The small molecule below binds the protein below.
Small molecule (SMILES): CC[C@H](C)[C@H](NC(=O)[C@H](C)NC(=O)[C@H](CC(C)C)NC(=O)[C@H](CC(=O)O)NC(=O)[C@@H]1CCCN1C(=O)[C@@H]1CCCN1C(=O)[C@@H](N)CCCN=C(N)N)C(=O)N[C@H](C=O)Cc1cnc[nH]1

Binding-site contacts:
Ligand atom CG contacts residue TYR126 of chain 1.A at 3.9 Å (hydrophobic).
Ligand atom CD contacts residue THR158 of chain 1.A at 3.9 Å.
Ligand atom CD1 contacts residue CYS159 of chain 1.A at 3.9 Å (hydrophobic).
Ligand atom ND1 contacts residue GLN117 of chain 1.A at 4.0 Å.
Ligand atom CD1 contacts residue GLU107 of chain 1.A at 4.0 Å.
Ligand atom CD contacts residue TYR126 of chain 1.A at 3.9 Å (hydrophobic).
Ligand atom N contacts residue THR157 of chain 1.A at 3.1 Å (h-bond).
Ligand atom CD contacts residue TYR126 of chain 1.A at 4.1 Å (hydrophobic).
Ligand atom CG contacts residue CYS159 of chain 1.A at 3.7 Å (hydrophobic).
Ligand atom CB contacts residue THR157 of chain 1.A at 3.4 Å.
Ligand atom CD contacts residue TYR314 of chain 1.A at 3.3 Å (hydrophobic).
Ligand atom CB contacts residue HIS123 of chain 1.A at 3.8 Å.
Ligand atom CB contacts residue ASP122 of chain 1.A at 4.0 Å.
Ligand atom CG contacts residue HIS123 of chain 1.A at 3.9 Å.
Ligand atom CA contacts residue TYR314 of chain 1.A at 3.9 Å (hydrophobic).
Ligand atom O contacts residue CYS159 of chain 1.A at 3.4 Å (h-bond).
Ligand atom OD2 contacts residue THR158 of chain 1.A at 4.1 Å.
Ligand atom CB contacts residue TYR126 of chain 1.A at 3.9 Å (hydrophobic).
Ligand atom CG contacts residue THR157 of chain 1.A at 3.5 Å.
Ligand atom NH1 contacts residue THR158 of chain 1.A at 3.3 Å (h-bond).
Ligand atom CA contacts residue THR157 of chain 1.A at 4.1 Å.
Ligand atom OD1 contacts residue THR157 of chain 1.A at 3.7 Å.
Ligand atom CD1 contacts residue ASN156 of chain 1.A at 3.9 Å.
Ligand atom CZ contacts residue THR158 of chain 1.A at 3.5 Å.
Ligand atom NH2 contacts residue THR158 of chain 1.A at 3.9 Å.
Ligand atom C contacts residue THR157 of chain 1.A at 3.8 Å.
Ligand atom CG1 contacts residue THR108 of chain 1.A at 4.0 Å.
Ligand atom CD1 contacts residue THR108 of chain 1.A at 3.7 Å.
Ligand atom CD1 contacts residue THR157 of chain 1.A at 3.6 Å.
Ligand atom CD1 contacts residue PHE127 of chain 1.A at 3.8 Å (hydrophobic).
Ligand atom O contacts residue HIS123 of chain 1.A at 3.1 Å (h-bond).
Ligand atom OD2 contacts residue THR157 of chain 1.A at 4.0 Å.
Ligand atom CD2 contacts residue HIS123 of chain 1.A at 4.0 Å.
Ligand atom CG contacts residue ASP122 of chain 1.A at 3.8 Å.
Ligand atom O contacts residue GLN117 of chain 1.A at 3.0 Å (h-bond).
Ligand atom CE1 contacts residue GLN117 of chain 1.A at 3.9 Å.
Ligand atom CA contacts residue THR157 of chain 1.A at 3.4 Å.
Ligand atom OD1 contacts residue THR158 of chain 1.A at 3.8 Å.
Ligand atom CD2 contacts residue GLN117 of chain 1.A at 3.6 Å.
Ligand atom NE contacts residue THR158 of chain 1.A at 3.7 Å.

Sequence of chain 1.A:
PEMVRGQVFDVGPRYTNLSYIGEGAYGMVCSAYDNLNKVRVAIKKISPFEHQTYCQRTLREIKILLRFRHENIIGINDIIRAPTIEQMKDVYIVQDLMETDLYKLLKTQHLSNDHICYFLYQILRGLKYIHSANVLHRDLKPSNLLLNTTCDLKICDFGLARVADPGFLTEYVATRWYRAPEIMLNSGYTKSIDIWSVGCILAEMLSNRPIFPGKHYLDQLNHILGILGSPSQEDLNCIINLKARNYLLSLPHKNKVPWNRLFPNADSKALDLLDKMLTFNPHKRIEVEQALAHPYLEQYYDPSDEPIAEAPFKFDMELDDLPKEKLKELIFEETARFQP